Sequence of chain 1.A:
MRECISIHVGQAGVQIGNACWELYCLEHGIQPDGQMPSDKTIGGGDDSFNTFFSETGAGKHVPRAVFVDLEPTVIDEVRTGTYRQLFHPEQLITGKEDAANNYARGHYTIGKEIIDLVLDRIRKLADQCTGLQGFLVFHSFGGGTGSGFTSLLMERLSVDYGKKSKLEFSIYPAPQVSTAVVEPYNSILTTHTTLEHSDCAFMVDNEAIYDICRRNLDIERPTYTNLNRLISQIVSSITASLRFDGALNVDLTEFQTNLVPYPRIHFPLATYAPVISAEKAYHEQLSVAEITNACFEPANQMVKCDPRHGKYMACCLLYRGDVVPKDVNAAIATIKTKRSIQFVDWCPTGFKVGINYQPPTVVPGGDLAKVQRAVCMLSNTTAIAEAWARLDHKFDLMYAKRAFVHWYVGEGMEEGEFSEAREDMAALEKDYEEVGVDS

A small-molecule ligand and the protein it binds are described below.
Small molecule (SMILES): COc1cc([C@@H]2c3cc4c(cc3[C@H](Sc3nnc[nH]3)[C@@H]3COC(=O)[C@H]23)OCO4)cc(OC)c1OC

Binding-site contacts:
Ligand atom C20 contacts residue MET257 of chain 1.B at 3.5 Å (hydrophobic).
Ligand atom O23 contacts residue VAL313 of chain 1.B at 3.5 Å (h-bond).
Ligand atom C18 contacts residue LYS350 of chain 1.B at 3.4 Å.
Ligand atom C22 contacts residue ASN256 of chain 1.B at 3.6 Å.
Ligand atom N33 contacts residue SER178 of chain 1.A at 2.9 Å (h-bond).
Ligand atom C31 contacts residue SER178 of chain 1.A at 3.5 Å.
Ligand atom O16 contacts residue ALA248 of chain 1.B at 2.8 Å.
Ligand atom C17 contacts residue LYS350 of chain 1.B at 3.5 Å.
Ligand atom N32 contacts residue SER178 of chain 1.A at 2.5 Å (h-bond).
Ligand atom O21 contacts residue LYS350 of chain 1.B at 3.2 Å.
Ligand atom O16 contacts residue LYS252 of chain 1.B at 3.5 Å.
Ligand atom N35 contacts residue ASN101 of chain 1.A at 3.5 Å (h-bond).
Ligand atom C13 contacts residue ALA248 of chain 1.B at 3.3 Å (hydrophobic).
Ligand atom O25 contacts residue CYS239 of chain 1.B at 3.6 Å.
Ligand atom C31 contacts residue LEU246 of chain 1.B at 3.3 Å (hydrophobic).
Ligand atom O21 contacts residue VAL181 of chain 1.A at 3.0 Å.
Ligand atom C22 contacts residue VAL313 of chain 1.B at 3.5 Å (hydrophobic).
Ligand atom C15 contacts residue LEU246 of chain 1.B at 3.5 Å (hydrophobic).
Ligand atom C18 contacts residue ASN256 of chain 1.B at 3.5 Å.
Ligand atom C3 contacts residue ASN256 of chain 1.B at 3.6 Å.
Ligand atom C22 contacts residue ASN348 of chain 1.B at 3.5 Å.
Ligand atom C22 contacts residue THR312 of chain 1.B at 3.6 Å.
Ligand atom N35 contacts residue ALA180 of chain 1.A at 3.3 Å (h-bond).
Ligand atom O14 contacts residue LYS252 of chain 1.B at 3.6 Å.
Ligand atom C29 contacts residue LYS350 of chain 1.B at 3.6 Å.
Ligand atom C17 contacts residue ASN256 of chain 1.B at 3.4 Å.
Ligand atom S30 contacts residue LEU246 of chain 1.B at 3.2 Å.
Ligand atom C1 contacts residue ASN256 of chain 1.B at 3.6 Å.
Ligand atom O26 contacts residue ALA352 of chain 1.B at 3.6 Å.
Ligand atom C28 contacts residue ALA314 of chain 1.B at 3.5 Å (hydrophobic).
Ligand atom O14 contacts residue ALA248 of chain 1.B at 3.4 Å.
Ligand atom C4 contacts residue ASN256 of chain 1.B at 3.5 Å.
Ligand atom C8 contacts residue ALA248 of chain 1.B at 3.6 Å (hydrophobic).
Ligand atom C34 contacts residue ALA180 of chain 1.A at 3.5 Å (hydrophobic).
Ligand atom C2 contacts residue ASN256 of chain 1.B at 3.4 Å.
Ligand atom O23 contacts residue MET257 of chain 1.B at 3.4 Å (h-bond).
Ligand atom O16 contacts residue ASP249 of chain 1.B at 3.3 Å (salt-bridge).
Ligand atom N32 contacts residue LEU246 of chain 1.B at 3.1 Å.
Ligand atom C13 contacts residue LYS252 of chain 1.B at 3.4 Å.
Ligand atom O16 contacts residue LEU253 of chain 1.B at 3.3 Å (h-bond).

Sequence of chain 1.B:
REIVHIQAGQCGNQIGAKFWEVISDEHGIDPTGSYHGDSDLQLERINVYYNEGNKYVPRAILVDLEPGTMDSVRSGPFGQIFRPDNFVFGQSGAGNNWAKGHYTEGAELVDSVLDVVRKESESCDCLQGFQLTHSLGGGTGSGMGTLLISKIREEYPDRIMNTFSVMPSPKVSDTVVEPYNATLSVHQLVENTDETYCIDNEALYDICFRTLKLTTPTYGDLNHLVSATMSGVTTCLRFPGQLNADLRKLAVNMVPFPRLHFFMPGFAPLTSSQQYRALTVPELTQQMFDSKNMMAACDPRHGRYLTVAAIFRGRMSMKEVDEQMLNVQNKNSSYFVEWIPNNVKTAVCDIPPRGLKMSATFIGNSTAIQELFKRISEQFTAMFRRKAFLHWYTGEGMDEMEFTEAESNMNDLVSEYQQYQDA